Binding-site contacts:
Ligand atom CAV contacts residue TYR441 of chain 1.D at 3.9 Å (hydrophobic).
Ligand atom CAI contacts residue TYR441 of chain 1.D at 4.1 Å (hydrophobic).
Ligand atom CAT contacts residue TYR441 of chain 1.D at 3.8 Å (hydrophobic).
Ligand atom OAC contacts residue GLY644 of chain 1.D at 4.0 Å.
Ligand atom OAE contacts residue GLY644 of chain 1.D at 3.9 Å.
Ligand atom OAD contacts residue SER645 of chain 1.D at 2.9 Å (h-bond).
Ligand atom CAW contacts residue TYR441 of chain 1.D at 3.8 Å (hydrophobic).
Ligand atom CAJ contacts residue PRO469 of chain 1.D at 4.1 Å (hydrophobic).
Ligand atom OAB contacts residue ARG476 of chain 1.D at 3.2 Å (salt-bridge).
Ligand atom FAH contacts residue GLU393 of chain 1.D at 3.8 Å.
Ligand atom OAC contacts residue SER645 of chain 1.D at 3.6 Å (h-bond).
Ligand atom CAL contacts residue THR677 of chain 1.D at 3.6 Å.
Ligand atom CAZ contacts residue GLU696 of chain 1.D at 3.7 Å.
Ligand atom FAG contacts residue TYR723 of chain 1.D at 3.4 Å.
Ligand atom NAP contacts residue THR471 of chain 1.D at 3.5 Å (h-bond).
Ligand atom CAS contacts residue TYR441 of chain 1.D at 3.9 Å (hydrophobic).
Ligand atom NAP contacts residue TYR441 of chain 1.D at 3.9 Å.
Ligand atom CAM contacts residue GLU696 of chain 1.D at 3.9 Å.
Ligand atom PBA contacts residue SER645 of chain 1.D at 3.5 Å.
Ligand atom FAH contacts residue TYR441 of chain 1.D at 3.9 Å.
Ligand atom NAY contacts residue TYR441 of chain 1.D at 3.8 Å.
Ligand atom NAP contacts residue PRO469 of chain 1.D at 3.4 Å (h-bond).
Ligand atom OAA contacts residue ARG476 of chain 1.D at 2.8 Å (salt-bridge).
Ligand atom OAD contacts residue GLU696 of chain 1.D at 3.9 Å.
Ligand atom CAZ contacts residue TYR723 of chain 1.D at 3.9 Å (hydrophobic).
Ligand atom FAG contacts residue TYR396 of chain 1.D at 3.6 Å.
Ligand atom CAJ contacts residue TYR723 of chain 1.D at 3.8 Å (hydrophobic).
Ligand atom CAK contacts residue THR677 of chain 1.D at 4.0 Å.
Ligand atom FAG contacts residue PRO469 of chain 1.D at 3.9 Å.
Ligand atom OAA contacts residue THR471 of chain 1.D at 3.4 Å (h-bond).
Ligand atom FAF contacts residue MET699 of chain 1.D at 3.8 Å.
Ligand atom OAQ contacts residue THR677 of chain 1.D at 3.0 Å (h-bond).
Ligand atom CAJ contacts residue TYR441 of chain 1.D at 3.9 Å (hydrophobic).
Ligand atom OAE contacts residue SER645 of chain 1.D at 3.2 Å (h-bond).
Ligand atom FAF contacts residue GLU696 of chain 1.D at 2.7 Å.
Ligand atom OAA contacts residue TYR441 of chain 1.D at 3.9 Å.
Ligand atom CAU contacts residue TYR441 of chain 1.D at 3.9 Å (hydrophobic).
Ligand atom CAT contacts residue THR471 of chain 1.D at 3.6 Å.
Ligand atom CAS contacts residue GLU696 of chain 1.D at 3.8 Å.
Ligand atom FAF contacts residue TYR723 of chain 1.D at 3.5 Å.

A protein and the small-molecule ligand that binds it are described below.
Small molecule (SMILES): O=c1[nH]c2cc(C(F)(F)F)c(N3CCOCC3)cc2n(CP(=O)(O)O)c1=O

Sequence of chain 1.D:
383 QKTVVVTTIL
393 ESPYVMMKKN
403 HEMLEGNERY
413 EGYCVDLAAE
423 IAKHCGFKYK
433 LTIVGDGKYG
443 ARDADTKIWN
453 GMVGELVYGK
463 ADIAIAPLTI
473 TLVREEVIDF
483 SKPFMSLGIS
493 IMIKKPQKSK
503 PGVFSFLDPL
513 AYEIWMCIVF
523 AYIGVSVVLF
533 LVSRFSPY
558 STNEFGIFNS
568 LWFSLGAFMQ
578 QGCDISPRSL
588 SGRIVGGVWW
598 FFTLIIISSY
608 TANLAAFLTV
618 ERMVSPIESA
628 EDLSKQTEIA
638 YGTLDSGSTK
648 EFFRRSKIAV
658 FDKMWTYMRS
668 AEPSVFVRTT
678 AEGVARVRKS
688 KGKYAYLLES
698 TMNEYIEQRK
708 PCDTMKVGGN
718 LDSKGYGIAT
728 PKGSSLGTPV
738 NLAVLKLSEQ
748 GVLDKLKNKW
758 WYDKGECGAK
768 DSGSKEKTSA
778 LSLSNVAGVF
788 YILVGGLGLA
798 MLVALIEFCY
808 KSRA